Sequence of chain 1.A:
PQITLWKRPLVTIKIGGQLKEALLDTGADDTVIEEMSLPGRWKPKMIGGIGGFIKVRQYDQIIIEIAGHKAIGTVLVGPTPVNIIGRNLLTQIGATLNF

Sequence of chain 1.B:
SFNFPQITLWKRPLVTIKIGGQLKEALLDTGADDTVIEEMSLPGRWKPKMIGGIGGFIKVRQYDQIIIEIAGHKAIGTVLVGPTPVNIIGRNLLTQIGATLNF

Binding-site contacts:
Ligand atom C33 contacts residue GLY31 of chain 1.A at 3.5 Å.
Ligand atom O18 contacts residue GLY31 of chain 1.A at 3.5 Å.
Ligand atom O10 contacts residue ILE54 of chain 1.A at 3.0 Å.
Ligand atom O10 contacts residue GLY53 of chain 1.B at 2.9 Å.
Ligand atom C35 contacts residue VAL86 of chain 1.B at 3.7 Å (hydrophobic).
Ligand atom O9 contacts residue ILE54 of chain 1.A at 3.7 Å.
Ligand atom C4 contacts residue ALA32 of chain 1.B at 3.4 Å (hydrophobic).
Ligand atom O28 contacts residue ASP33 of chain 1.A at 3.0 Å (salt-bridge).
Ligand atom O26 contacts residue ASP33 of chain 1.A at 3.1 Å (salt-bridge).
Ligand atom C17 contacts residue ASP29 of chain 1.A at 3.4 Å.
Ligand atom C36 contacts residue GLY53 of chain 1.A at 3.6 Å.
Ligand atom C32 contacts residue ILE88 of chain 1.B at 3.7 Å (hydrophobic).
Ligand atom C31 contacts residue GLY52 of chain 1.A at 3.4 Å.
Ligand atom C15 contacts residue GLY31 of chain 1.B at 3.7 Å.
Ligand atom C13 contacts residue GLY31 of chain 1.B at 3.7 Å.
Ligand atom C5 contacts residue ILE54 of chain 1.A at 3.7 Å (hydrophobic).
Ligand atom C36 contacts residue PRO85 of chain 1.B at 3.6 Å (hydrophobic).
Ligand atom C3 contacts residue ASP34 of chain 1.B at 3.4 Å.
Ligand atom C17 contacts residue ASP29 of chain 1.B at 3.2 Å.
Ligand atom O18 contacts residue ASP29 of chain 1.B at 2.4 Å (salt-bridge).
Ligand atom C29 contacts residue GLY31 of chain 1.A at 3.6 Å.
Ligand atom C33 contacts residue VAL86 of chain 1.B at 3.7 Å (hydrophobic).
Ligand atom N20 contacts residue GLY31 of chain 1.A at 3.3 Å (h-bond).
Ligand atom O26 contacts residue ALA32 of chain 1.A at 3.6 Å.
Ligand atom C16 contacts residue ASP29 of chain 1.B at 3.1 Å.
Ligand atom O23 contacts residue ALA32 of chain 1.A at 3.5 Å.
Ligand atom C6 contacts residue GLY52 of chain 1.B at 3.2 Å.
Ligand atom C27 contacts residue ASP33 of chain 1.A at 3.6 Å.
Ligand atom O26 contacts residue ASP34 of chain 1.A at 3.3 Å (salt-bridge).
Ligand atom C30 contacts residue GLY52 of chain 1.A at 3.1 Å.
Ligand atom C19 contacts residue ASP29 of chain 1.B at 3.7 Å.
Ligand atom C34 contacts residue VAL86 of chain 1.B at 3.4 Å (hydrophobic).
Ligand atom N1 contacts residue ASP34 of chain 1.B at 2.9 Å (salt-bridge).
Ligand atom C32 contacts residue ASP29 of chain 1.B at 3.0 Å.
Ligand atom O10 contacts residue GLY52 of chain 1.B at 3.7 Å.
Ligand atom O18 contacts residue ASP29 of chain 1.A at 2.9 Å (salt-bridge).
Ligand atom C15 contacts residue LEU27 of chain 1.A at 3.7 Å (hydrophobic).
Ligand atom C3 contacts residue VAL36 of chain 1.B at 3.7 Å (hydrophobic).
Ligand atom C3 contacts residue ALA32 of chain 1.B at 3.5 Å (hydrophobic).
Ligand atom C12 contacts residue GLY31 of chain 1.B at 3.5 Å.

A protein and the small-molecule ligand that binds it are described below.
Small molecule (SMILES): CC(C)CN(C[C@@H](O)[C@H](Cc1ccccc1)NC(=O)O[C@H]1CO[C@H]2OCC[C@H]21)S(=O)(=O)c1ccc(N)cc1